Sequence of chain 1.H:
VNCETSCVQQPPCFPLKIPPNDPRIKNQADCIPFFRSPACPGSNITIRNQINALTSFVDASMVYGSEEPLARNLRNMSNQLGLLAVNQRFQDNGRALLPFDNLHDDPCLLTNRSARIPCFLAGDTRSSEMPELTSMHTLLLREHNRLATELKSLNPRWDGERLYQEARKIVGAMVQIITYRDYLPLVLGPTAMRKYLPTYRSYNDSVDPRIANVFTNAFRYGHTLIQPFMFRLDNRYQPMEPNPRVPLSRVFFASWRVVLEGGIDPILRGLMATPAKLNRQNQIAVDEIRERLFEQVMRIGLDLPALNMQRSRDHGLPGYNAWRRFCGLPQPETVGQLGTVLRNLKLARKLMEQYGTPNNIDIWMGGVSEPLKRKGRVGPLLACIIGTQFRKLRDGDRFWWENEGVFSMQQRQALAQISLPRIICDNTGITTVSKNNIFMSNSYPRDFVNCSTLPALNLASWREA

Sequence of chain 1.G:
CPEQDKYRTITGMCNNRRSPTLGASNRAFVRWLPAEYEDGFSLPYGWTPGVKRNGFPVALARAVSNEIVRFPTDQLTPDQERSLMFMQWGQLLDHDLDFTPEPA

A protein and the small-molecule ligand that binds it are described below.
Small molecule (SMILES): CCO[C@H](C)Cn1c(=S)[nH]c(=O)c2nc[nH]c21

Binding-site contacts:
Ligand atom C8 contacts residue HEM1 of chain 1.SA at 4.5 Å.
Ligand atom O2 contacts residue GLU130 of chain 1.H at 3.0 Å.
Ligand atom C7 contacts residue ARG127 of chain 1.H at 4.0 Å.
Ligand atom C8 contacts residue PHE254 of chain 1.H at 4.2 Å (hydrophobic).
Ligand atom N2 contacts residue GLU130 of chain 1.H at 4.4 Å.
Ligand atom C8 contacts residue GLU130 of chain 1.H at 4.0 Å.
Ligand atom O2 contacts residue ARG127 of chain 1.H at 3.3 Å.
Ligand atom C8 contacts residue PHE295 of chain 1.H at 4.1 Å (hydrophobic).
Ligand atom S contacts residue HEM1 of chain 1.SA at 1.8 Å.
Ligand atom C7 contacts residue PHE254 of chain 1.H at 4.1 Å (hydrophobic).
Ligand atom N3 contacts residue PHE254 of chain 1.H at 4.1 Å.
Ligand atom C9 contacts residue HEM1 of chain 1.SA at 3.0 Å.
Ligand atom C9 contacts residue PHE295 of chain 1.H at 3.5 Å (hydrophobic).
Ligand atom C4 contacts residue PHE295 of chain 1.H at 4.0 Å (hydrophobic).
Ligand atom N1 contacts residue HEM1 of chain 1.SA at 4.3 Å.
Ligand atom S contacts residue PHE295 of chain 1.H at 3.4 Å.
Ligand atom O1 contacts residue GLU102 of chain 1.G at 4.3 Å.
Ligand atom C8 contacts residue ARG127 of chain 1.H at 4.0 Å.
Ligand atom N2 contacts residue PHE295 of chain 1.H at 3.5 Å.
Ligand atom N3 contacts residue ARG127 of chain 1.H at 3.7 Å.
Ligand atom O2 contacts residue PHE254 of chain 1.H at 4.2 Å.
Ligand atom N1 contacts residue PHE295 of chain 1.H at 4.1 Å.
Ligand atom N2 contacts residue HEM1 of chain 1.SA at 3.1 Å.